Binding-site contacts:
Ligand atom C5 contacts residue MN1 of chain 2.C at 3.3 Å.
Ligand atom O11 contacts residue ARG119 of chain 2.A at 3.0 Å (salt-bridge).
Ligand atom O10 contacts residue ARG97 of chain 2.A at 2.8 Å (salt-bridge).
Ligand atom N4 contacts residue MN1 of chain 2.B at 2.2 Å.
Ligand atom O10 contacts residue SER197 of chain 2.A at 2.6 Å (h-bond).
Ligand atom O13 contacts residue MN1 of chain 2.C at 2.3 Å.
Ligand atom C3 contacts residue GLU75 of chain 14.A at 3.2 Å.
Ligand atom C5 contacts residue HIS72 of chain 14.A at 3.8 Å.
Ligand atom C5 contacts residue HIS71 of chain 14.A at 3.2 Å.
Ligand atom O11 contacts residue ARG97 of chain 2.A at 2.9 Å (salt-bridge).
Ligand atom C6 contacts residue GLU19 of chain 14.A at 3.5 Å.
Ligand atom O12 contacts residue LYS199 of chain 2.A at 2.7 Å (salt-bridge).
Ligand atom N4 contacts residue HIS168 of chain 10.A at 3.4 Å (h-bond).
Ligand atom N4 contacts residue HIS71 of chain 14.A at 3.0 Å (h-bond).
Ligand atom N2 contacts residue HIS72 of chain 14.A at 3.7 Å.
Ligand atom C5 contacts residue MN1 of chain 2.B at 3.3 Å.
Ligand atom O13 contacts residue HIS45 of chain 10.A at 3.1 Å (h-bond).
Ligand atom N1 contacts residue HIS72 of chain 14.A at 3.1 Å (h-bond).
Ligand atom C8 contacts residue GLU171 of chain 10.A at 3.6 Å.
Ligand atom N2 contacts residue MN1 of chain 2.C at 3.4 Å.
Ligand atom N1 contacts residue GLU171 of chain 10.A at 3.3 Å (salt-bridge).
Ligand atom N1 contacts residue MN1 of chain 2.C at 2.3 Å.
Ligand atom C7 contacts residue GLU19 of chain 14.A at 3.5 Å.
Ligand atom O13 contacts residue HIS72 of chain 14.A at 3.2 Å (h-bond).
Ligand atom C7 contacts residue GLU171 of chain 10.A at 3.1 Å.
Ligand atom P9 contacts residue SER197 of chain 2.A at 3.7 Å.
Ligand atom C6 contacts residue MN1 of chain 2.C at 3.7 Å.
Ligand atom O12 contacts residue ARG119 of chain 2.A at 2.8 Å (salt-bridge).
Ligand atom C8 contacts residue GLU19 of chain 14.A at 3.6 Å.
Ligand atom C7 contacts residue MN1 of chain 2.C at 3.3 Å.
Ligand atom C3 contacts residue MN1 of chain 2.B at 3.2 Å.
Ligand atom O13 contacts residue GLU171 of chain 10.A at 3.2 Å (salt-bridge).
Ligand atom C5 contacts residue HIS167 of chain 10.A at 3.4 Å.
Ligand atom C8 contacts residue SER198 of chain 2.A at 3.8 Å.
Ligand atom P9 contacts residue ARG97 of chain 2.A at 3.7 Å.
Ligand atom O13 contacts residue GLU19 of chain 14.A at 2.8 Å (salt-bridge).
Ligand atom O11 contacts residue LYS175 of chain 10.A at 2.7 Å (salt-bridge).
Ligand atom C5 contacts residue HIS168 of chain 10.A at 3.8 Å.
Ligand atom N4 contacts residue GLU75 of chain 14.A at 3.0 Å (salt-bridge).
Ligand atom N1 contacts residue HIS167 of chain 10.A at 3.3 Å (h-bond).

A small-molecule ligand and the protein it binds are described below.
Small molecule (SMILES): O=P(O)(O)C[C@H](O)Cn1cncn1

Sequence of chain 10.A:
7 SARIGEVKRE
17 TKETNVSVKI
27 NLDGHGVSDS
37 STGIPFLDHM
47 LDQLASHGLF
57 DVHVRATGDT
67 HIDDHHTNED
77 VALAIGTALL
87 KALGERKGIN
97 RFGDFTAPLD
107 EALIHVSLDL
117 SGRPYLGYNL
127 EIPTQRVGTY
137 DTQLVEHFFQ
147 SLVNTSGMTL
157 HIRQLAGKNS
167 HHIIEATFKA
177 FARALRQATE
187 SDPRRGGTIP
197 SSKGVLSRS

Sequence of chain 14.A:
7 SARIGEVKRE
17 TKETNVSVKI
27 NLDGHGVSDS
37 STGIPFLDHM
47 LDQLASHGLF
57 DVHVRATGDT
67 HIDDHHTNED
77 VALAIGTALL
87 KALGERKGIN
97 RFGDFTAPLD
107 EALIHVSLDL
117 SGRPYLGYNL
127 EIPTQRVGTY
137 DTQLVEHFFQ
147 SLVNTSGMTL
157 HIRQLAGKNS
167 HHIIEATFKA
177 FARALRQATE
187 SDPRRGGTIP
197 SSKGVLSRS

Sequence of chain 2.A:
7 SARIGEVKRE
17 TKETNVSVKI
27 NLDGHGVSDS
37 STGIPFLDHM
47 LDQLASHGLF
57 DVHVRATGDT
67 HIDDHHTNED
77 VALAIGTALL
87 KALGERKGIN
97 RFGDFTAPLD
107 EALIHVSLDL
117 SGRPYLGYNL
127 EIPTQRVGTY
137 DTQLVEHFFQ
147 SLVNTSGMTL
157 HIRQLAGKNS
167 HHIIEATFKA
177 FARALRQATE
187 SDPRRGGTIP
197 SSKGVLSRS